A small-molecule ligand and the protein it binds are described below.
Small molecule (SMILES): CC(=O)Nc1cccc(-n2c(=O)n(C3CC3)c(=O)c3c(Nc4ccc(I)cc4F)n(C)c(=O)c(C)c32)c1

Binding-site contacts:
Ligand atom N31 contacts residue ILE235 of chain 1.C at 3.2 Å.
Ligand atom C01 contacts residue ILE235 of chain 1.C at 3.6 Å (hydrophobic).
Ligand atom C27 contacts residue ASP209 of chain 1.C at 3.3 Å.
Ligand atom O23 contacts residue ASP209 of chain 1.C at 2.8 Å (salt-bridge).
Ligand atom C13 contacts residue ASP227 of chain 1.C at 3.5 Å.
Ligand atom C15 contacts residue LEU137 of chain 1.C at 3.4 Å (hydrophobic).
Ligand atom C32 contacts residue ILE235 of chain 1.C at 3.8 Å (hydrophobic).
Ligand atom C07 contacts residue VAL230 of chain 1.C at 4.0 Å (hydrophobic).
Ligand atom C28 contacts residue ILE235 of chain 1.C at 3.6 Å (hydrophobic).
Ligand atom O08 contacts residue GLY229 of chain 1.C at 4.0 Å.
Ligand atom N06 contacts residue LEU234 of chain 1.C at 3.9 Å.
Ligand atom C37 contacts residue MG1 of chain 1.G at 3.8 Å.
Ligand atom C07 contacts residue LEU234 of chain 1.C at 4.0 Å (hydrophobic).
Ligand atom C26 contacts residue ASP209 of chain 1.C at 3.1 Å.
Ligand atom I17 contacts residue VAL146 of chain 1.C at 3.7 Å.
Ligand atom C29 contacts residue ILE235 of chain 1.C at 3.8 Å (hydrophobic).
Ligand atom C26 contacts residue GLY229 of chain 1.C at 3.5 Å.
Ligand atom C34 contacts residue ILE235 of chain 1.C at 3.8 Å (hydrophobic).
Ligand atom I17 contacts residue ASP227 of chain 1.C at 4.0 Å.
Ligand atom C14 contacts residue ASP227 of chain 1.C at 3.9 Å.
Ligand atom O08 contacts residue VAL230 of chain 1.C at 3.2 Å (h-bond).
Ligand atom C16 contacts residue PHE228 of chain 1.C at 4.1 Å (hydrophobic).
Ligand atom C22 contacts residue ASP209 of chain 1.C at 3.4 Å.
Ligand atom C25 contacts residue ASP209 of chain 1.C at 3.2 Å.
Ligand atom C28 contacts residue ASP209 of chain 1.C at 3.7 Å.
Ligand atom C01 contacts residue LEU234 of chain 1.C at 3.6 Å (hydrophobic).
Ligand atom C12 contacts residue ASP227 of chain 1.C at 4.0 Å.
Ligand atom O08 contacts residue SER231 of chain 1.C at 2.9 Å (h-bond).
Ligand atom C30 contacts residue ASP209 of chain 1.C at 3.7 Å.
Ligand atom N24 contacts residue ASP209 of chain 1.C at 3.7 Å.
Ligand atom C37 contacts residue ASP227 of chain 1.C at 4.1 Å.
Ligand atom C09 contacts residue VAL230 of chain 1.C at 3.6 Å (hydrophobic).
Ligand atom C16 contacts residue LEU137 of chain 1.C at 3.8 Å (hydrophobic).
Ligand atom C27 contacts residue GLY229 of chain 1.C at 3.9 Å.
Ligand atom C07 contacts residue SER231 of chain 1.C at 4.0 Å.
Ligand atom C35 contacts residue ASP227 of chain 1.C at 3.6 Å.
Ligand atom C09 contacts residue LEU134 of chain 1.C at 3.8 Å (hydrophobic).
Ligand atom C14 contacts residue LEU137 of chain 1.C at 4.0 Å (hydrophobic).
Ligand atom C01 contacts residue SER231 of chain 1.C at 3.7 Å.
Ligand atom C27 contacts residue ILE235 of chain 1.C at 3.9 Å (hydrophobic).

Sequence of chain 1.D:
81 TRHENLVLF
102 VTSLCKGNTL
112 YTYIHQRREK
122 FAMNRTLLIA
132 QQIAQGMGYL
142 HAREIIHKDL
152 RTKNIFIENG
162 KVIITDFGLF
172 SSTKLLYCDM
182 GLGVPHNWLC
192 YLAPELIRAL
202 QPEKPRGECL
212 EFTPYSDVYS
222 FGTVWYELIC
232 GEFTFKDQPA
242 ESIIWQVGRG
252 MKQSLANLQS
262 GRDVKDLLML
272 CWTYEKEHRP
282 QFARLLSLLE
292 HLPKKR

Sequence of chain 1.C:
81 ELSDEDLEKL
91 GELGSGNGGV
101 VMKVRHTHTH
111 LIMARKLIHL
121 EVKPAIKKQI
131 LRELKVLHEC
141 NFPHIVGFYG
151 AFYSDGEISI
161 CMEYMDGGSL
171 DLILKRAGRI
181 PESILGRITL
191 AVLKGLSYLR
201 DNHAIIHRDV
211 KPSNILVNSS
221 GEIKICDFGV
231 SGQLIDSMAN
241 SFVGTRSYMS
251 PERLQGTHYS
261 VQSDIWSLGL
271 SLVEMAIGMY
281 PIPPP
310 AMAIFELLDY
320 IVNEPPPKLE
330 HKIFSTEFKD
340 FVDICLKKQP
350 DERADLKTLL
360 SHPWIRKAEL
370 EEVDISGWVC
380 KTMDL